Binding-site contacts:
Ligand atom N2 contacts residue GLY221 of chain 3.A at 3.7 Å.
Ligand atom O1 contacts residue VAL29 of chain 3.A at 3.7 Å.
Ligand atom C20 contacts residue LEU114 of chain 3.A at 3.7 Å (hydrophobic).
Ligand atom C8 contacts residue THR78 of chain 3.A at 3.6 Å.
Ligand atom C1 contacts residue GLY221 of chain 3.A at 3.6 Å.
Ligand atom O1 contacts residue GLN12 of chain 3.A at 3.6 Å.
Ligand atom C20 contacts residue ALA115 of chain 3.A at 3.5 Å (hydrophobic).
Ligand atom N3 contacts residue THR78 of chain 3.A at 3.4 Å (h-bond).
Ligand atom O4 contacts residue GLN12 of chain 3.A at 3.1 Å.
Ligand atom C19 contacts residue VAL29 of chain 3.A at 3.8 Å (hydrophobic).
Ligand atom C3 contacts residue TYR76 of chain 3.A at 3.5 Å (hydrophobic).
Ligand atom N4 contacts residue ASP219 of chain 3.A at 3.0 Å (salt-bridge).
Ligand atom C16 contacts residue SER223 of chain 3.A at 3.2 Å.
Ligand atom N2 contacts residue TYR76 of chain 3.A at 3.5 Å.
Ligand atom C7 contacts residue THR78 of chain 3.A at 3.6 Å.
Ligand atom N4 contacts residue GLY33 of chain 3.A at 3.4 Å (h-bond).
Ligand atom C2 contacts residue ASP219 of chain 3.A at 3.7 Å.
Ligand atom C5 contacts residue VAL120 of chain 3.A at 3.8 Å (hydrophobic).
Ligand atom C6 contacts residue ASP31 of chain 3.A at 3.7 Å.
Ligand atom C4 contacts residue GLY221 of chain 3.A at 3.4 Å.
Ligand atom N3 contacts residue SER77 of chain 3.A at 3.1 Å (h-bond).
Ligand atom C11 contacts residue GLY221 of chain 3.A at 3.5 Å.
Ligand atom C18 contacts residue GLY221 of chain 3.A at 3.3 Å.
Ligand atom O1 contacts residue THR11 of chain 3.A at 3.7 Å.
Ligand atom C19 contacts residue TYR155 of chain 3.A at 3.6 Å (hydrophobic).
Ligand atom C6 contacts residue VAL120 of chain 3.A at 3.7 Å (hydrophobic).
Ligand atom C16 contacts residue THR11 of chain 3.A at 3.5 Å.
Ligand atom N1 contacts residue ASP219 of chain 3.A at 3.7 Å.
Ligand atom C17 contacts residue THR11 of chain 3.A at 3.3 Å.
Ligand atom C18 contacts residue THR11 of chain 3.A at 3.4 Å.
Ligand atom C3 contacts residue ASP31 of chain 3.A at 3.5 Å.
Ligand atom C19 contacts residue TYR13 of chain 3.A at 3.4 Å (hydrophobic).
Ligand atom N2 contacts residue ASP31 of chain 3.A at 2.5 Å (salt-bridge).
Ligand atom C2 contacts residue ASP31 of chain 3.A at 3.2 Å.
Ligand atom O1 contacts residue TYR13 of chain 3.A at 3.2 Å (h-bond).
Ligand atom C5 contacts residue VAL29 of chain 3.A at 3.6 Å (hydrophobic).
Ligand atom C3 contacts residue GLY221 of chain 3.A at 3.5 Å.
Ligand atom C19 contacts residue THR220 of chain 3.A at 3.2 Å.
Ligand atom C5 contacts residue GLY221 of chain 3.A at 3.7 Å.
Ligand atom N4 contacts residue ASP31 of chain 3.A at 3.0 Å (salt-bridge).

Sequence of chain 3.A:
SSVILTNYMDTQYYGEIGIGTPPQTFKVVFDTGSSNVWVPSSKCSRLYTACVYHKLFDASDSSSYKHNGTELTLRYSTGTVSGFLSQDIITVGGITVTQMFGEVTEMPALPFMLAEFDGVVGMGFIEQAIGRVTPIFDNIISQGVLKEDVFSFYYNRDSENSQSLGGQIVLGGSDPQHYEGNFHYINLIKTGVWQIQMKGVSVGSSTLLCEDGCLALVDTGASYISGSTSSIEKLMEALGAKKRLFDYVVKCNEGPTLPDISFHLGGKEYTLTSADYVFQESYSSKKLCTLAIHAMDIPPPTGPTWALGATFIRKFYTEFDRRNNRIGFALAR

This protein binds this small molecule.
Small molecule (SMILES): CCc1nc(N)nc(N)c1-c1ccc2c(c1)N(CCCOC)C(=O)C(C)(C)O2